Binding-site contacts:
Ligand atom C8 contacts residue ARG108 of chain 8.A at 3.7 Å.
Ligand atom O6 contacts residue VAL82 of chain 8.A at 4.2 Å.
Ligand atom C2 contacts residue ASN99 of chain 8.A at 2.5 Å.
Ligand atom C7 contacts residue ASN99 of chain 8.A at 3.8 Å.
Ligand atom C8 contacts residue ASN99 of chain 8.A at 4.1 Å.
Ligand atom C1 contacts residue ASN99 of chain 8.A at 1.4 Å.
Ligand atom C8 contacts residue THR101 of chain 8.A at 3.9 Å.
Ligand atom O5 contacts residue PHE97 of chain 8.A at 4.1 Å.
Ligand atom C1 contacts residue THR101 of chain 8.A at 4.5 Å.
Ligand atom C2 contacts residue THR101 of chain 8.A at 4.4 Å.
Ligand atom N2 contacts residue ASN99 of chain 8.A at 2.8 Å (h-bond).
Ligand atom C7 contacts residue THR101 of chain 8.A at 4.2 Å.
Ligand atom O7 contacts residue ASN99 of chain 8.A at 4.4 Å.
Ligand atom O6 contacts residue PHE97 of chain 8.A at 4.3 Å.
Ligand atom C6 contacts residue PHE97 of chain 8.A at 3.6 Å (hydrophobic).
Ligand atom N2 contacts residue THR101 of chain 8.A at 3.4 Å (h-bond).
Ligand atom C8 contacts residue PHE97 of chain 8.A at 4.1 Å (hydrophobic).
Ligand atom C4 contacts residue ASN99 of chain 8.A at 4.2 Å.
Ligand atom O5 contacts residue ASN99 of chain 8.A at 2.4 Å (h-bond).
Ligand atom C5 contacts residue PHE97 of chain 8.A at 3.9 Å (hydrophobic).
Ligand atom C5 contacts residue ASN99 of chain 8.A at 3.7 Å.
Ligand atom C3 contacts residue ASN99 of chain 8.A at 3.8 Å.
Ligand atom C7 contacts residue PHE97 of chain 8.A at 4.0 Å (hydrophobic).
Ligand atom O7 contacts residue PHE97 of chain 8.A at 3.4 Å.

Sequence of chain 8.A:
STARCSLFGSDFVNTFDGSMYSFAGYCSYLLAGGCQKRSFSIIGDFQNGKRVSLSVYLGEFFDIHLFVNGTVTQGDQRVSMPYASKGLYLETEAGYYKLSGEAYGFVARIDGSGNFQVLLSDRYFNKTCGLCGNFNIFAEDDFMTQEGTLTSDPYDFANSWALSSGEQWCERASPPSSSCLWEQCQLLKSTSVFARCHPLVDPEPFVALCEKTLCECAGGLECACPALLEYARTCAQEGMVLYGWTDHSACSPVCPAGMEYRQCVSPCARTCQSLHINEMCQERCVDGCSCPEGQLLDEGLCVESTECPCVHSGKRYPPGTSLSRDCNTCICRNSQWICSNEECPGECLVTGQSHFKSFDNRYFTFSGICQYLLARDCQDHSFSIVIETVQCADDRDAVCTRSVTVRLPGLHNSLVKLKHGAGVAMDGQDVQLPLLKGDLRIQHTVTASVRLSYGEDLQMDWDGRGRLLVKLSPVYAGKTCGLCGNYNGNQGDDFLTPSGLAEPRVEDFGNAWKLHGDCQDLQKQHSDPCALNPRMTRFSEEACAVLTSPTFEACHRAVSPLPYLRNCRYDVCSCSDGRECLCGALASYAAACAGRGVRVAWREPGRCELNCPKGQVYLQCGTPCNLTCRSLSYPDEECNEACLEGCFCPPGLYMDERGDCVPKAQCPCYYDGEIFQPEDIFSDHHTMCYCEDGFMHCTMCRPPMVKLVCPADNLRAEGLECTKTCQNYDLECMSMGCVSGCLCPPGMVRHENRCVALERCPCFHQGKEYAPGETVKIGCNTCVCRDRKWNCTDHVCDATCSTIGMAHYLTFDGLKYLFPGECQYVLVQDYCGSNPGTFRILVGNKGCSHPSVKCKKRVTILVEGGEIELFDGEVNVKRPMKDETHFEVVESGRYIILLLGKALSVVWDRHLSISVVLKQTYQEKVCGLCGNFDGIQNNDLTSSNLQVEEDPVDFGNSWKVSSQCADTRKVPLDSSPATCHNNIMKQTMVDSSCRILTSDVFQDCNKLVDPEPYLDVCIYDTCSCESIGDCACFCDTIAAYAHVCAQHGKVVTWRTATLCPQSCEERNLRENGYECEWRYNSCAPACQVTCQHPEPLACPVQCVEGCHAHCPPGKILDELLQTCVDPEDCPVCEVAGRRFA

This protein binds this small molecule.
Small molecule (SMILES): CC(=O)N[C@H]1[C@H](O[C@H]2[C@H](O)[C@@H](NC(C)=O)CO[C@@H]2CO)O[C@H](CO)[C@@H](O[C@@H]2O[C@H](CO)[C@@H](O)[C@H](O)[C@@H]2O)[C@@H]1O